Binding-site contacts:
Ligand atom C2 contacts residue ASN56 of chain 2.B at 2.4 Å.
Ligand atom C2 contacts residue TRP649 of chain 2.B at 3.8 Å (hydrophobic).
Ligand atom C4 contacts residue TRP649 of chain 2.B at 3.8 Å (hydrophobic).
Ligand atom O5 contacts residue LEU647 of chain 2.B at 3.5 Å.
Ligand atom C6 contacts residue PRO652 of chain 2.B at 3.7 Å (hydrophobic).
Ligand atom O5 contacts residue TRP649 of chain 2.B at 3.4 Å.
Ligand atom C6 contacts residue VAL648 of chain 2.B at 3.5 Å (hydrophobic).
Ligand atom C2 contacts residue LEU647 of chain 2.B at 4.0 Å (hydrophobic).
Ligand atom O6 contacts residue PRO652 of chain 2.B at 3.1 Å.
Ligand atom C1 contacts residue TRP649 of chain 2.B at 3.8 Å (hydrophobic).
Ligand atom C6 contacts residue TRP649 of chain 2.B at 3.9 Å (hydrophobic).
Ligand atom O6 contacts residue TYR207 of chain 1.B at 3.4 Å (h-bond).
Ligand atom O3 contacts residue GLY201 of chain 1.B at 3.9 Å.
Ligand atom O6 contacts residue VAL648 of chain 2.B at 4.0 Å.
Ligand atom C3 contacts residue ASN56 of chain 2.B at 3.7 Å.
Ligand atom O6 contacts residue TYR663 of chain 2.B at 3.8 Å.
Ligand atom O5 contacts residue ASN56 of chain 2.B at 2.3 Å (h-bond).
Ligand atom O7 contacts residue ASN56 of chain 2.B at 3.9 Å.
Ligand atom O5 contacts residue TRP649 of chain 2.B at 3.4 Å.
Ligand atom N2 contacts residue ASN56 of chain 2.B at 2.9 Å (h-bond).
Ligand atom C5 contacts residue ASN56 of chain 2.B at 3.6 Å.
Ligand atom O6 contacts residue LYS403 of chain 2.B at 3.0 Å (salt-bridge).
Ligand atom C5 contacts residue LYS403 of chain 2.B at 4.1 Å.
Ligand atom O5 contacts residue ALA200 of chain 1.B at 3.9 Å.
Ligand atom C3 contacts residue TRP649 of chain 2.B at 4.0 Å (hydrophobic).
Ligand atom O7 contacts residue ALA200 of chain 1.B at 3.9 Å.
Ligand atom C4 contacts residue GLY201 of chain 1.B at 3.6 Å.
Ligand atom O3 contacts residue TRP649 of chain 2.B at 3.4 Å.
Ligand atom C7 contacts residue ASN56 of chain 2.B at 3.6 Å.
Ligand atom C4 contacts residue LEU647 of chain 2.B at 3.8 Å (hydrophobic).
Ligand atom O6 contacts residue TRP649 of chain 2.B at 3.7 Å.
Ligand atom O2 contacts residue ALA200 of chain 1.B at 3.4 Å.
Ligand atom C6 contacts residue TYR207 of chain 1.B at 3.5 Å (hydrophobic).
Ligand atom O5 contacts residue LYS403 of chain 2.B at 3.9 Å.
Ligand atom O5 contacts residue TRP649 of chain 2.B at 4.0 Å.
Ligand atom C5 contacts residue TRP649 of chain 2.B at 3.8 Å (hydrophobic).
Ligand atom O4 contacts residue TRP649 of chain 2.B at 3.7 Å.
Ligand atom O2 contacts residue GLY201 of chain 1.B at 3.9 Å.
Ligand atom C1 contacts residue ASN56 of chain 2.B at 1.4 Å.
Ligand atom C6 contacts residue LEU647 of chain 2.B at 3.9 Å (hydrophobic).

This small molecule binds to this protein.
Small molecule (SMILES): CC(=O)N[C@H]1[C@H](O[C@H]2[C@H](O)[C@@H](NC(C)=O)CO[C@@H]2CO)O[C@H](CO)[C@@H](O[C@@H]2O[C@H](CO[C@H]3O[C@H](CO)[C@@H](O)[C@H](O[C@H]4O[C@H](CO)[C@@H](O)[C@H](O)[C@@H]4O)[C@@H]3O)[C@@H](O)[C@H](O[C@H]3O[C@H](CO)[C@@H](O)[C@H](O)[C@@H]3O)[C@@H]2O)[C@@H]1O

Sequence of chain 1.B:
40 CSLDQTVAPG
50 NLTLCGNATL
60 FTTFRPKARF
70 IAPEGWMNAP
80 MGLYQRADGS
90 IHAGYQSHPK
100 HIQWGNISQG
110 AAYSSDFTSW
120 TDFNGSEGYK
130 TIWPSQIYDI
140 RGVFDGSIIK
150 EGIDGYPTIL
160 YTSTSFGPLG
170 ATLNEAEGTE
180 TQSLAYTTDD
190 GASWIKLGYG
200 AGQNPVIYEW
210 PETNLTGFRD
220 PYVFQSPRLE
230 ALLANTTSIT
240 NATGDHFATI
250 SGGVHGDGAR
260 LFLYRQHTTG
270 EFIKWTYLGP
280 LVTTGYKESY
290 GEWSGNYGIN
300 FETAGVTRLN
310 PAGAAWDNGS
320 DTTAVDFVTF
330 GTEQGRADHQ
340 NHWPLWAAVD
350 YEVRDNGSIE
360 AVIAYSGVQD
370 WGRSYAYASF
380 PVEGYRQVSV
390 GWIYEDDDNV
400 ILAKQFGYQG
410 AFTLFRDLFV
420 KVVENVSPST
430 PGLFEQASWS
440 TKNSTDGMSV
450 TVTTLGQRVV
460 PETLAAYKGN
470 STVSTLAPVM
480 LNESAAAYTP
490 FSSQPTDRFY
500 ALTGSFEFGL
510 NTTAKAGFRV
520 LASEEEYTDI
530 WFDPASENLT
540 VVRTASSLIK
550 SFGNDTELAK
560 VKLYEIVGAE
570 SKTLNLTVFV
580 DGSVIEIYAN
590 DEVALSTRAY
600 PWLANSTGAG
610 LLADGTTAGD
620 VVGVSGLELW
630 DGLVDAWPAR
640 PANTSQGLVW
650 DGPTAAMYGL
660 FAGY

Sequence of chain 2.B:
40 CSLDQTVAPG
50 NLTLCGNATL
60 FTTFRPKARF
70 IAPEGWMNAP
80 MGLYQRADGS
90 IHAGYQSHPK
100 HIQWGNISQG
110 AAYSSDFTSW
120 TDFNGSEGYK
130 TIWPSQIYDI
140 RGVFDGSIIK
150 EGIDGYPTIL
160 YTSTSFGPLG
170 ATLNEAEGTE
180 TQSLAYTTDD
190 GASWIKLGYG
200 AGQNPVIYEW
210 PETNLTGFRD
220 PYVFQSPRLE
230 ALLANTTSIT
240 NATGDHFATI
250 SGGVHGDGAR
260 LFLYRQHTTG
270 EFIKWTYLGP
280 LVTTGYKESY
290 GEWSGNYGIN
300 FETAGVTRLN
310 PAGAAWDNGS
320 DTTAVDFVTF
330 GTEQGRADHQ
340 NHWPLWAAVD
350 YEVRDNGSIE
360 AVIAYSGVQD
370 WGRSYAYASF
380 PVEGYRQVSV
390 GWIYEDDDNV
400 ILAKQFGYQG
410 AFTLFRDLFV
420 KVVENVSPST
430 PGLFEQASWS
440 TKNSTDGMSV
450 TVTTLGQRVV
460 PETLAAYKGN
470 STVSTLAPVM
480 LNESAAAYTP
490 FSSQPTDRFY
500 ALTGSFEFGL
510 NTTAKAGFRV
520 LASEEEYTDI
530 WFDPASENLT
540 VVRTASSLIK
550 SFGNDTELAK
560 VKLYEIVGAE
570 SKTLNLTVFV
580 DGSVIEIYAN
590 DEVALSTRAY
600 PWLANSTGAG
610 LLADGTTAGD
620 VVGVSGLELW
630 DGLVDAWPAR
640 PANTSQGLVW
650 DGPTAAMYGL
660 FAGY